Sequence of chain 1.D:
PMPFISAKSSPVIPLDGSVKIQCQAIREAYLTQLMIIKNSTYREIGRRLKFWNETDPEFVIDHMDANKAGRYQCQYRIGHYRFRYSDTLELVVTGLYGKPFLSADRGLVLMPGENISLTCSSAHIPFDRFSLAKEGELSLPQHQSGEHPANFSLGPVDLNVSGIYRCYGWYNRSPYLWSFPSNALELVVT

Binding-site contacts:
Ligand atom N2 contacts residue ASN58 of chain 1.D at 2.9 Å (h-bond).
Ligand atom C5 contacts residue ASN58 of chain 1.D at 3.7 Å.
Ligand atom C4 contacts residue ASN58 of chain 1.D at 4.3 Å.
Ligand atom C6 contacts residue PHE56 of chain 1.D at 3.8 Å (hydrophobic).
Ligand atom O6 contacts residue ARG32 of chain 1.D at 4.0 Å.
Ligand atom C6 contacts residue ARG32 of chain 1.D at 3.4 Å.
Ligand atom O5 contacts residue ASN58 of chain 1.D at 2.4 Å (h-bond).
Ligand atom O5 contacts residue ARG32 of chain 1.D at 3.9 Å.
Ligand atom C3 contacts residue ASN58 of chain 1.D at 3.8 Å.
Ligand atom C8 contacts residue PHE56 of chain 1.D at 4.0 Å (hydrophobic).
Ligand atom C7 contacts residue ASN58 of chain 1.D at 3.6 Å.
Ligand atom C8 contacts residue ASN58 of chain 1.D at 2.9 Å.
Ligand atom O6 contacts residue PHE56 of chain 1.D at 3.3 Å.
Ligand atom C2 contacts residue ASN58 of chain 1.D at 2.5 Å.
Ligand atom C1 contacts residue ASN58 of chain 1.D at 1.4 Å.

The protein below binds the small molecule below.
Small molecule (SMILES): CC(=O)N[C@H]1[C@H](O[C@H]2[C@H](O)[C@@H](NC(C)=O)CO[C@@H]2CO)O[C@H](CO)[C@@H](O[C@H]2O[C@H](CO[C@@H]3O[C@H](CO)[C@@H](O)[C@H](O)[C@@H]3O)[C@@H](O)[C@H](O[C@H]3O[C@H](CO)[C@@H](O)[C@H](O)[C@@H]3O)[C@@H]2O)[C@@H]1O